Sequence of chain 1.A:
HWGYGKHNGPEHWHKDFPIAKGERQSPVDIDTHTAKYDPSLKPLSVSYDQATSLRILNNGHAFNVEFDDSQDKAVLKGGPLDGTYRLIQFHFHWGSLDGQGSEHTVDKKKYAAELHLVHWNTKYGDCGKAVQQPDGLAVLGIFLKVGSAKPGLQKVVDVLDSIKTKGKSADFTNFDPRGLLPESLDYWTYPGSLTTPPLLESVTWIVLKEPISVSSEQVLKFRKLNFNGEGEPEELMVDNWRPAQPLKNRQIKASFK

A small-molecule ligand and the protein it binds are described below.
Small molecule (SMILES): [H]/N=N/c1ccc(S(N)(=O)=O)cc1

Binding-site contacts:
Ligand atom C1 contacts residue TRS1 of chain 1.E at 3.8 Å.
Ligand atom O9 contacts residue ZN1 of chain 1.B at 4.1 Å.
Ligand atom N8 contacts residue ZN1 of chain 1.B at 2.1 Å.
Ligand atom N11 contacts residue HGB1 of chain 1.C at 3.5 Å.
Ligand atom C1 contacts residue LEU197 of chain 1.A at 3.9 Å (hydrophobic).
Ligand atom O10 contacts residue VAL121 of chain 1.A at 4.0 Å.
Ligand atom C5 contacts residue LEU197 of chain 1.A at 3.8 Å (hydrophobic).
Ligand atom O10 contacts residue HIS119 of chain 1.A at 3.3 Å (h-bond).
Ligand atom O9 contacts residue THR198 of chain 1.A at 2.9 Å (h-bond).
Ligand atom C4 contacts residue ZN1 of chain 1.B at 4.1 Å.
Ligand atom N11 contacts residue TRS1 of chain 1.E at 3.8 Å.
Ligand atom N8 contacts residue THR198 of chain 1.A at 2.8 Å (h-bond).
Ligand atom O10 contacts residue TRP208 of chain 1.A at 3.9 Å.
Ligand atom N12 contacts residue TRS1 of chain 1.E at 3.2 Å (h-bond).
Ligand atom O10 contacts residue ZN1 of chain 1.B at 3.0 Å.
Ligand atom C6 contacts residue TRS1 of chain 1.E at 3.9 Å.
Ligand atom C6 contacts residue THR199 of chain 1.A at 3.2 Å.
Ligand atom O9 contacts residue TRP208 of chain 1.A at 3.5 Å.
Ligand atom O9 contacts residue LEU197 of chain 1.A at 3.3 Å.
Ligand atom N8 contacts residue HIS94 of chain 1.A at 3.4 Å (h-bond).
Ligand atom C5 contacts residue THR199 of chain 1.A at 3.2 Å.
Ligand atom S18 contacts residue HIS94 of chain 1.A at 3.9 Å.
Ligand atom C4 contacts residue LEU197 of chain 1.A at 3.8 Å (hydrophobic).
Ligand atom O10 contacts residue HIS94 of chain 1.A at 3.5 Å.
Ligand atom N12 contacts residue GLN92 of chain 1.A at 4.0 Å.
Ligand atom C3 contacts residue LEU197 of chain 1.A at 3.9 Å (hydrophobic).
Ligand atom C6 contacts residue LEU197 of chain 1.A at 3.9 Å (hydrophobic).
Ligand atom C4 contacts residue HIS94 of chain 1.A at 4.0 Å.
Ligand atom S18 contacts residue ZN1 of chain 1.B at 3.0 Å.
Ligand atom C3 contacts residue HIS94 of chain 1.A at 3.9 Å.
Ligand atom S18 contacts residue HIS119 of chain 1.A at 3.9 Å.
Ligand atom S18 contacts residue THR198 of chain 1.A at 3.9 Å.
Ligand atom O9 contacts residue SER196 of chain 1.A at 4.0 Å.
Ligand atom C2 contacts residue LEU197 of chain 1.A at 3.9 Å (hydrophobic).
Ligand atom O10 contacts residue VAL142 of chain 1.A at 3.7 Å.
Ligand atom N8 contacts residue HIS96 of chain 1.A at 3.5 Å (h-bond).
Ligand atom C3 contacts residue VAL121 of chain 1.A at 3.7 Å (hydrophobic).
Ligand atom N8 contacts residue HIS119 of chain 1.A at 3.5 Å (h-bond).
Ligand atom N12 contacts residue HGB1 of chain 1.C at 3.9 Å.
Ligand atom C2 contacts residue GLN92 of chain 1.A at 3.9 Å.